This protein binds this small molecule.
Small molecule (SMILES): CC(=O)N[C@@H]1[C@@H](O)[C@H](O)[C@@H](CO)O[C@H]1O

Binding-site contacts:
Ligand atom O4 contacts residue VAL109 of chain 1.C at 3.4 Å.
Ligand atom C6 contacts residue GLY135 of chain 1.C at 3.8 Å.
Ligand atom C1 contacts residue ILE136 of chain 1.C at 3.9 Å (hydrophobic).
Ligand atom C8 contacts residue TYR79 of chain 1.C at 3.9 Å (hydrophobic).
Ligand atom O6 contacts residue ASP108 of chain 1.C at 2.5 Å (salt-bridge).
Ligand atom C8 contacts residue ALA80 of chain 1.C at 4.0 Å (hydrophobic).
Ligand atom C8 contacts residue TYR160 of chain 1.C at 3.4 Å (hydrophobic).
Ligand atom C1 contacts residue GLU172 of chain 1.C at 3.5 Å.
Ligand atom C3 contacts residue GLU157 of chain 1.C at 3.2 Å.
Ligand atom C8 contacts residue GLU157 of chain 1.C at 3.6 Å.
Ligand atom C8 contacts residue GLY81 of chain 1.C at 3.4 Å.
Ligand atom O3 contacts residue ASN107 of chain 1.C at 3.0 Å (h-bond).
Ligand atom C5 contacts residue GLY137 of chain 1.C at 3.7 Å.
Ligand atom C2 contacts residue GLY68 of chain 1.C at 3.9 Å.
Ligand atom O3 contacts residue GLU157 of chain 1.C at 2.7 Å (salt-bridge).
Ligand atom C3 contacts residue GLY68 of chain 1.C at 3.7 Å.
Ligand atom O7 contacts residue GLY81 of chain 1.C at 2.7 Å (h-bond).
Ligand atom C7 contacts residue GLU157 of chain 1.C at 3.6 Å.
Ligand atom O3 contacts residue ALA67 of chain 1.C at 4.0 Å.
Ligand atom O4 contacts residue GLY137 of chain 1.C at 3.6 Å.
Ligand atom O6 contacts residue ALA67 of chain 1.C at 3.9 Å.
Ligand atom C6 contacts residue ASP108 of chain 1.C at 3.2 Å.
Ligand atom C3 contacts residue ASN107 of chain 1.C at 3.9 Å.
Ligand atom C6 contacts residue GLY137 of chain 1.C at 3.8 Å.
Ligand atom C7 contacts residue GLY81 of chain 1.C at 3.4 Å.
Ligand atom O7 contacts residue ALA80 of chain 1.C at 3.7 Å.
Ligand atom C2 contacts residue GLU157 of chain 1.C at 3.6 Å.
Ligand atom O5 contacts residue ILE136 of chain 1.C at 3.8 Å.
Ligand atom O4 contacts residue ASN107 of chain 1.C at 3.2 Å (h-bond).
Ligand atom C4 contacts residue GLY68 of chain 1.C at 4.0 Å.
Ligand atom O4 contacts residue ASP108 of chain 1.C at 2.6 Å (salt-bridge).
Ligand atom O3 contacts residue GLY68 of chain 1.C at 2.8 Å (h-bond).
Ligand atom N2 contacts residue GLU157 of chain 1.C at 2.7 Å (salt-bridge).
Ligand atom O5 contacts residue GLU172 of chain 1.C at 4.0 Å.
Ligand atom O7 contacts residue GLY68 of chain 1.C at 3.7 Å.
Ligand atom O5 contacts residue GLY135 of chain 1.C at 3.6 Å.
Ligand atom O1 contacts residue GLU172 of chain 1.C at 3.1 Å (salt-bridge).
Ligand atom C4 contacts residue ASP108 of chain 1.C at 3.2 Å.
Ligand atom C5 contacts residue ILE136 of chain 1.C at 3.7 Å (hydrophobic).
Ligand atom C4 contacts residue ASN107 of chain 1.C at 3.9 Å.

Sequence of chain 1.C:
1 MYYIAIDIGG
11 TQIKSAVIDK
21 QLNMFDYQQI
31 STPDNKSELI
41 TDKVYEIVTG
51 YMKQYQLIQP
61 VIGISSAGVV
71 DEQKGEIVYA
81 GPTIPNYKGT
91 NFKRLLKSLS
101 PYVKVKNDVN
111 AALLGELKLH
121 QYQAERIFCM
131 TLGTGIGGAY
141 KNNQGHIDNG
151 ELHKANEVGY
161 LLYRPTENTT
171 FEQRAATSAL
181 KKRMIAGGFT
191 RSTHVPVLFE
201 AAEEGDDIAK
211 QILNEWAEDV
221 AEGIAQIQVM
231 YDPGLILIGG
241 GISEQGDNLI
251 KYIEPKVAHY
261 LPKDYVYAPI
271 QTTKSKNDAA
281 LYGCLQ